The protein below binds the small molecule below.
Small molecule (SMILES): CC(=O)N[C@@H]1[C@@H](O)[C@H](O)[C@@H](CO)O[C@H]1O

Binding-site contacts:
Ligand atom C1 contacts residue ASN298 of chain 1.E at 3.9 Å.
Ligand atom C7 contacts residue ASN285 of chain 1.E at 3.2 Å.
Ligand atom C5 contacts residue ASN298 of chain 1.E at 3.8 Å.
Ligand atom O5 contacts residue ASN298 of chain 1.E at 3.7 Å.
Ligand atom C4 contacts residue ASN285 of chain 1.E at 4.2 Å.
Ligand atom C8 contacts residue SER45 of chain 1.E at 3.4 Å.
Ligand atom N2 contacts residue VAL297 of chain 1.E at 3.3 Å (h-bond).
Ligand atom C1 contacts residue VAL297 of chain 1.E at 3.5 Å (hydrophobic).
Ligand atom N2 contacts residue ASN285 of chain 1.E at 2.9 Å (h-bond).
Ligand atom C3 contacts residue VAL297 of chain 1.E at 3.9 Å (hydrophobic).
Ligand atom C1 contacts residue ASN285 of chain 1.E at 1.4 Å.
Ligand atom C2 contacts residue ASN285 of chain 1.E at 2.5 Å.
Ligand atom C8 contacts residue SER46 of chain 1.E at 4.4 Å.
Ligand atom C6 contacts residue ASN298 of chain 1.E at 4.2 Å.
Ligand atom C2 contacts residue VAL297 of chain 1.E at 3.7 Å (hydrophobic).
Ligand atom C6 contacts residue GLU398 of chain 1.E at 4.4 Å.
Ligand atom O5 contacts residue ASN285 of chain 1.E at 2.4 Å (h-bond).
Ligand atom C8 contacts residue ASN285 of chain 1.E at 4.3 Å.
Ligand atom C7 contacts residue VAL297 of chain 1.E at 4.2 Å (hydrophobic).
Ligand atom O7 contacts residue ASN285 of chain 1.E at 3.1 Å (h-bond).
Ligand atom C8 contacts residue VAL297 of chain 1.E at 4.2 Å (hydrophobic).
Ligand atom C5 contacts residue ASN285 of chain 1.E at 3.7 Å.
Ligand atom C3 contacts residue ASN285 of chain 1.E at 3.8 Å.

Sequence of chain 1.E:
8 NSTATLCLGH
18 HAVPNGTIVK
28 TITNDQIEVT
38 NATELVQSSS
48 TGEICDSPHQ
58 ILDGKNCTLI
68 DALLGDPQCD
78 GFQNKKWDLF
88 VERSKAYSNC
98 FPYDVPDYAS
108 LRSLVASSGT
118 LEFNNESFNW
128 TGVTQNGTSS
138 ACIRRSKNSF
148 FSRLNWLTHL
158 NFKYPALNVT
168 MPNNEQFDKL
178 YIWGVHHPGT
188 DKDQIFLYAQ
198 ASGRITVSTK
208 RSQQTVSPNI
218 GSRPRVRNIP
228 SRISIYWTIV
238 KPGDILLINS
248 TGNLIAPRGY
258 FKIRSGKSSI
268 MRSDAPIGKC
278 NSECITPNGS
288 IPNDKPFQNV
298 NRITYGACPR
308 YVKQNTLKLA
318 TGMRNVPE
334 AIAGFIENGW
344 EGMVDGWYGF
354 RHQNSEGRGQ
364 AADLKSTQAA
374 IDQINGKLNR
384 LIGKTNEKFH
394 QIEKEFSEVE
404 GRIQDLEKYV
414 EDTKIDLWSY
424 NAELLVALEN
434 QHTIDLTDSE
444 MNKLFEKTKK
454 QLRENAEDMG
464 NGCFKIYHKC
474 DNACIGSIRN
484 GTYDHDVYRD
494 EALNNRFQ